A protein and the small-molecule ligand that binds it are described below.
Small molecule (SMILES): CC(=O)N[C@@H]1[C@@H](O)[C@H](O)[C@@H](CO)O[C@H]1O

Sequence of chain 1.D:
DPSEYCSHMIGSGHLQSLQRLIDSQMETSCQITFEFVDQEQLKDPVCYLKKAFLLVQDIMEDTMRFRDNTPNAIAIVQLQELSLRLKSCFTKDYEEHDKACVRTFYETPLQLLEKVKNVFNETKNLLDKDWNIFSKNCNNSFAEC

Binding-site contacts:
Ligand atom C1 contacts residue ASN121 of chain 1.D at 1.4 Å.
Ligand atom C8 contacts residue LYS117 of chain 1.D at 4.4 Å.
Ligand atom O5 contacts residue ASN121 of chain 1.D at 2.4 Å (h-bond).
Ligand atom C7 contacts residue ASN121 of chain 1.D at 4.2 Å.
Ligand atom C3 contacts residue ASN121 of chain 1.D at 3.9 Å.
Ligand atom C1 contacts residue ASN125 of chain 1.D at 4.3 Å.
Ligand atom N2 contacts residue ASN121 of chain 1.D at 3.2 Å (h-bond).
Ligand atom C2 contacts residue ASN121 of chain 1.D at 2.6 Å.
Ligand atom C6 contacts residue ASN125 of chain 1.D at 3.6 Å.
Ligand atom O5 contacts residue ASN125 of chain 1.D at 3.3 Å (h-bond).
Ligand atom C5 contacts residue ASN121 of chain 1.D at 3.6 Å.
Ligand atom C4 contacts residue ASN121 of chain 1.D at 4.2 Å.
Ligand atom C5 contacts residue ASN125 of chain 1.D at 4.1 Å.
Ligand atom O7 contacts residue LYS117 of chain 1.D at 4.2 Å.
Ligand atom O6 contacts residue ASN125 of chain 1.D at 3.5 Å (h-bond).